The small molecule below binds the protein below.
Small molecule (SMILES): CC(=O)N[C@@H]1[C@@H](O)[C@H](O)[C@@H](CO)O[C@H]1O

Binding-site contacts:
Ligand atom O7 contacts residue CYS95 of chain 1.G at 4.1 Å.
Ligand atom C4 contacts residue ASN94 of chain 1.G at 4.2 Å.
Ligand atom C2 contacts residue ASN94 of chain 1.G at 2.5 Å.
Ligand atom N2 contacts residue ASN94 of chain 1.G at 3.0 Å (h-bond).
Ligand atom C8 contacts residue ASN94 of chain 1.G at 4.5 Å.
Ligand atom C6 contacts residue GLN89 of chain 1.G at 3.9 Å.
Ligand atom O5 contacts residue GLN89 of chain 1.G at 4.0 Å.
Ligand atom C3 contacts residue ASN94 of chain 1.G at 3.8 Å.
Ligand atom O5 contacts residue ASN94 of chain 1.G at 2.2 Å (h-bond).
Ligand atom C7 contacts residue ASN94 of chain 1.G at 3.3 Å.
Ligand atom O7 contacts residue ASN94 of chain 1.G at 3.2 Å (h-bond).
Ligand atom C5 contacts residue ASN94 of chain 1.G at 3.5 Å.
Ligand atom C1 contacts residue ASN94 of chain 1.G at 1.4 Å.
Ligand atom C8 contacts residue CYS95 of chain 1.G at 3.6 Å (hydrophobic).
Ligand atom C7 contacts residue CYS95 of chain 1.G at 4.2 Å (hydrophobic).
Ligand atom C5 contacts residue GLN89 of chain 1.G at 4.3 Å.
Ligand atom C8 contacts residue THR96 of chain 1.G at 3.4 Å.

Sequence of chain 1.G:
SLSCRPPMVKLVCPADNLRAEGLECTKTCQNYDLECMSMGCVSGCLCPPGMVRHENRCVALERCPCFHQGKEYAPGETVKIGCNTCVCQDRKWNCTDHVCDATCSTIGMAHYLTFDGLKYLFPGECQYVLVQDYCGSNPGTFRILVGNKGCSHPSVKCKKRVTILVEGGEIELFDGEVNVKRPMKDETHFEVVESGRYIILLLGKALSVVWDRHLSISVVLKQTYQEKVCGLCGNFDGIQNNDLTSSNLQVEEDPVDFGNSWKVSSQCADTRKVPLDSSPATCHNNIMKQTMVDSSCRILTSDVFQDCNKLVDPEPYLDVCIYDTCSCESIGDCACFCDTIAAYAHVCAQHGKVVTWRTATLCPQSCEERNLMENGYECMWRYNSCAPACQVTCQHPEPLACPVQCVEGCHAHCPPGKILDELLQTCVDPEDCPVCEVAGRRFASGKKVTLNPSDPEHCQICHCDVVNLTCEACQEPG